This protein binds this small molecule.
Small molecule (SMILES): CC[C@H](C)[C@H](N)C(=O)N[C@@H](CO)C(=O)N[C@@H](CCC(=O)O)C(=O)N[C@H](C=O)C(C)C

Sequence of chain 41.E:
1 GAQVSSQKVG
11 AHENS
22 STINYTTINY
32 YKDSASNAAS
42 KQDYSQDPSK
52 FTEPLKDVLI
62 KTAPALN

Binding-site contacts:
Ligand atom CG1 contacts residue GLN3 of chain 41.E at 3.0 Å.
Ligand atom CG2 contacts residue GLN3 of chain 41.E at 3.9 Å.
Ligand atom CB contacts residue ALA2 of chain 41.E at 3.5 Å (hydrophobic).
Ligand atom CB contacts residue GLN3 of chain 41.E at 3.6 Å.
Ligand atom CB contacts residue GLN3 of chain 41.E at 4.1 Å.
Ligand atom CA contacts residue GLN3 of chain 41.E at 4.3 Å.
Ligand atom CG2 contacts residue VAL4 of chain 41.E at 3.4 Å (hydrophobic).
Ligand atom C contacts residue VAL4 of chain 41.E at 3.5 Å (hydrophobic).
Ligand atom C contacts residue VAL4 of chain 41.E at 4.4 Å (hydrophobic).
Ligand atom O contacts residue VAL4 of chain 41.E at 4.2 Å.
Ligand atom C contacts residue ALA2 of chain 41.E at 3.6 Å (hydrophobic).
Ligand atom CD contacts residue VAL4 of chain 41.E at 3.8 Å (hydrophobic).
Ligand atom CB contacts residue VAL4 of chain 41.E at 4.2 Å (hydrophobic).
Ligand atom CA contacts residue ALA2 of chain 41.E at 3.8 Å (hydrophobic).
Ligand atom C contacts residue GLN3 of chain 41.E at 3.8 Å.
Ligand atom OE1 contacts residue VAL4 of chain 41.E at 3.3 Å (h-bond).
Ligand atom N contacts residue VAL4 of chain 41.E at 4.1 Å.
Ligand atom OG contacts residue GLN3 of chain 41.E at 3.3 Å (h-bond).
Ligand atom C contacts residue VAL4 of chain 41.E at 4.5 Å (hydrophobic).
Ligand atom CA contacts residue ALA2 of chain 41.E at 3.4 Å (hydrophobic).
Ligand atom N contacts residue ALA2 of chain 41.E at 4.3 Å.
Ligand atom C contacts residue ALA2 of chain 41.E at 4.2 Å (hydrophobic).
Ligand atom CG2 contacts residue SER5 of chain 41.E at 3.2 Å.
Ligand atom CA contacts residue VAL4 of chain 41.E at 3.5 Å (hydrophobic).
Ligand atom O contacts residue GLN3 of chain 41.E at 3.0 Å (h-bond).
Ligand atom OE2 contacts residue VAL4 of chain 41.E at 3.6 Å.
Ligand atom N contacts residue GLN3 of chain 41.E at 4.5 Å.
Ligand atom CA contacts residue VAL4 of chain 41.E at 4.0 Å (hydrophobic).
Ligand atom CG2 contacts residue ALA2 of chain 41.E at 4.3 Å (hydrophobic).
Ligand atom O contacts residue VAL4 of chain 41.E at 4.4 Å.
Ligand atom CB contacts residue VAL4 of chain 41.E at 4.0 Å (hydrophobic).
Ligand atom N contacts residue VAL4 of chain 41.E at 3.0 Å (h-bond).
Ligand atom CB contacts residue ALA2 of chain 41.E at 4.0 Å (hydrophobic).
Ligand atom N contacts residue ALA2 of chain 41.E at 2.8 Å (h-bond).